Binding-site contacts:
Ligand atom N3 contacts residue TRP151 of chain 1.C at 2.9 Å (h-bond).
Ligand atom C7 contacts residue SER150 of chain 1.C at 4.0 Å.
Ligand atom O1 contacts residue TYR172 of chain 1.D at 4.1 Å.
Ligand atom C3 contacts residue TRP61 of chain 1.D at 4.0 Å (hydrophobic).
Ligand atom C10 contacts residue TRP151 of chain 1.C at 3.7 Å (hydrophobic).
Ligand atom N3 contacts residue TYR200 of chain 1.C at 3.9 Å.
Ligand atom C11 contacts residue TYR200 of chain 1.C at 3.2 Å (hydrophobic).
Ligand atom F2 contacts residue LEU120 of chain 1.D at 3.5 Å.
Ligand atom N1 contacts residue TYR97 of chain 1.C at 3.6 Å (h-bond).
Ligand atom C7 contacts residue TYR97 of chain 1.C at 3.6 Å (hydrophobic).
Ligand atom N4 contacts residue TYR97 of chain 1.C at 2.6 Å (h-bond).
Ligand atom C10 contacts residue TYR200 of chain 1.C at 3.3 Å (hydrophobic).
Ligand atom N2 contacts residue TYR193 of chain 1.C at 3.8 Å.
Ligand atom C6 contacts residue TRP151 of chain 1.C at 3.6 Å (hydrophobic).
Ligand atom C1 contacts residue TYR193 of chain 1.C at 3.5 Å (hydrophobic).
Ligand atom N1 contacts residue TRP151 of chain 1.C at 3.6 Å.
Ligand atom N1 contacts residue TYR193 of chain 1.C at 3.5 Å.
Ligand atom C10 contacts residue CYS196 of chain 1.C at 4.0 Å (hydrophobic).
Ligand atom C4 contacts residue TRP61 of chain 1.D at 3.7 Å (hydrophobic).
Ligand atom C7 contacts residue TRP151 of chain 1.C at 3.6 Å (hydrophobic).
Ligand atom F2 contacts residue MET122 of chain 1.D at 2.9 Å.
Ligand atom N4 contacts residue TYR200 of chain 1.C at 3.7 Å.
Ligand atom N4 contacts residue TRP151 of chain 1.C at 4.0 Å.
Ligand atom C8 contacts residue TRP151 of chain 1.C at 3.5 Å (hydrophobic).
Ligand atom F1 contacts residue ARG112 of chain 1.D at 3.4 Å.
Ligand atom C5 contacts residue TRP151 of chain 1.C at 3.8 Å (hydrophobic).
Ligand atom C14 contacts residue TRP151 of chain 1.C at 3.7 Å (hydrophobic).
Ligand atom C13 contacts residue ARG112 of chain 1.D at 3.7 Å.
Ligand atom C15 contacts residue TRP151 of chain 1.C at 3.2 Å (hydrophobic).
Ligand atom C5 contacts residue TRP61 of chain 1.D at 3.8 Å (hydrophobic).
Ligand atom C3 contacts residue TYR172 of chain 1.D at 3.4 Å (hydrophobic).
Ligand atom F1 contacts residue LEU120 of chain 1.D at 3.9 Å.
Ligand atom C9 contacts residue TRP151 of chain 1.C at 3.2 Å (hydrophobic).
Ligand atom C2 contacts residue TYR193 of chain 1.C at 4.0 Å (hydrophobic).
Ligand atom C13 contacts residue MET122 of chain 1.D at 3.9 Å (hydrophobic).
Ligand atom C6 contacts residue TYR193 of chain 1.C at 3.7 Å (hydrophobic).
Ligand atom C7 contacts residue TYR193 of chain 1.C at 4.1 Å (hydrophobic).
Ligand atom C4 contacts residue TRP151 of chain 1.C at 4.0 Å (hydrophobic).
Ligand atom N4 contacts residue SER150 of chain 1.C at 2.9 Å (h-bond).
Ligand atom F3 contacts residue ARG112 of chain 1.D at 2.8 Å.

Sequence of chain 1.C:
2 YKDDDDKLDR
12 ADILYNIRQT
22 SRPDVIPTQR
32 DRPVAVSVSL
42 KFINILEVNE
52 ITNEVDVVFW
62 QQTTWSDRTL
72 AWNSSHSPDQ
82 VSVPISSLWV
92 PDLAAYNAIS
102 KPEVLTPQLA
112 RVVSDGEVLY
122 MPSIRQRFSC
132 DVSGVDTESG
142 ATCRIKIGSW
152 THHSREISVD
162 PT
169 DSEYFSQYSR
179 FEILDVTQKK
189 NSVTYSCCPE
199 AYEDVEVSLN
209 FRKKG

Sequence of chain 1.D:
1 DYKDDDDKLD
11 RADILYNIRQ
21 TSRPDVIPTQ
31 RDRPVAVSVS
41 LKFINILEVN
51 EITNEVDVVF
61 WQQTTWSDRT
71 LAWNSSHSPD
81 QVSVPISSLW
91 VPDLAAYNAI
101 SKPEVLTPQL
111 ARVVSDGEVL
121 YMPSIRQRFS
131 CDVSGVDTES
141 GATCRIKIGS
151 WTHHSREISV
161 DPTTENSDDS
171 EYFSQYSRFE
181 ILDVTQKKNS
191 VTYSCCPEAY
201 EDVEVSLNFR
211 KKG

The small molecule below binds the protein below.
Small molecule (SMILES): Nc1nc(-c2ccc(C(F)(F)F)cc2)cc(N2CCOCC2)n1